A small-molecule ligand and the protein it binds are described below.
Small molecule (SMILES): CC(=O)N[C@H]1[C@H](O[C@H]2[C@H](O)[C@@H](NC(C)=O)CO[C@@H]2CO)O[C@H](CO)[C@@H](O)[C@@H]1O

Binding-site contacts:
Ligand atom C1 contacts residue ASN714 of chain 1.B at 1.4 Å.
Ligand atom C7 contacts residue ASN714 of chain 1.B at 3.2 Å.
Ligand atom O7 contacts residue ASN714 of chain 1.B at 3.0 Å (h-bond).
Ligand atom C5 contacts residue ASN714 of chain 1.B at 3.7 Å.
Ligand atom N2 contacts residue ASN714 of chain 1.B at 2.9 Å (h-bond).
Ligand atom C3 contacts residue ASN714 of chain 1.B at 3.8 Å.
Ligand atom O6 contacts residue ASN714 of chain 1.B at 4.0 Å.
Ligand atom C3 contacts residue LEU919 of chain 1.B at 4.4 Å (hydrophobic).
Ligand atom C4 contacts residue ASN714 of chain 1.B at 4.2 Å.
Ligand atom C8 contacts residue ASN714 of chain 1.B at 4.4 Å.
Ligand atom O7 contacts residue GLN923 of chain 1.B at 4.3 Å.
Ligand atom C2 contacts residue ASN714 of chain 1.B at 2.4 Å.
Ligand atom O3 contacts residue LEU919 of chain 1.B at 4.2 Å.
Ligand atom O6 contacts residue GLN923 of chain 1.B at 4.5 Å.
Ligand atom C6 contacts residue ASN714 of chain 1.B at 4.5 Å.
Ligand atom O5 contacts residue PHE715 of chain 1.B at 4.3 Å.
Ligand atom O5 contacts residue ASN714 of chain 1.B at 2.4 Å (h-bond).
Ligand atom C1 contacts residue PHE715 of chain 1.B at 4.3 Å (hydrophobic).

Sequence of chain 1.B:
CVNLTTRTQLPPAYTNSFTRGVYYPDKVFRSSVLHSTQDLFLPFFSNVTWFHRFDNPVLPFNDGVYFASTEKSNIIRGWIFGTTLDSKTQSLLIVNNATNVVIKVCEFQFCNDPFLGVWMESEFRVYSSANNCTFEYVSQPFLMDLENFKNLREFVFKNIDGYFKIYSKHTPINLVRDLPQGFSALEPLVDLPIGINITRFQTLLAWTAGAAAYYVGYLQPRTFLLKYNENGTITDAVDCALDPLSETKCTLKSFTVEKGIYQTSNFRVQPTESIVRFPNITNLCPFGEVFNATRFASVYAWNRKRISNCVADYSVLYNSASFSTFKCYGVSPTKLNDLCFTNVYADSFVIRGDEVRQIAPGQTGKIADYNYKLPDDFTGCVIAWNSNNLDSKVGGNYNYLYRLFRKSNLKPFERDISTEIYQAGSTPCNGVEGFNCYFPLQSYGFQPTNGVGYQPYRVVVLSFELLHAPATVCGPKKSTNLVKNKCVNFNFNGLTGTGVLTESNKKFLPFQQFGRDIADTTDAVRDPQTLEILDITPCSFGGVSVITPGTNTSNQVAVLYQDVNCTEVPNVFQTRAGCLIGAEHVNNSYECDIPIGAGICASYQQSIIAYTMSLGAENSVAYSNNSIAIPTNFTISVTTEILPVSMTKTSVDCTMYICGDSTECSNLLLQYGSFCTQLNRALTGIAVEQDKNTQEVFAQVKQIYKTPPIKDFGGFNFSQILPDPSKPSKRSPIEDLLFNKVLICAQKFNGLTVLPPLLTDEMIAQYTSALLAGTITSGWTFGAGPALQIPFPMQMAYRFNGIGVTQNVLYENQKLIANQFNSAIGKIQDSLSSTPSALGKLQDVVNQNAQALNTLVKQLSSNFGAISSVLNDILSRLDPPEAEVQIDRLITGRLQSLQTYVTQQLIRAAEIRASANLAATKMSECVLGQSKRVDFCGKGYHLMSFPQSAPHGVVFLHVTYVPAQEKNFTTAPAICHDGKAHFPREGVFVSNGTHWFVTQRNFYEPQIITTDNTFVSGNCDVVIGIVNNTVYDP